Binding-site contacts:
Ligand atom O8 contacts residue GLY226 of chain 1.D at 3.8 Å.
Ligand atom O5 contacts residue FAD1 of chain 1.T at 3.4 Å (h-bond).
Ligand atom C7 contacts residue PRO308 of chain 1.D at 3.6 Å (hydrophobic).
Ligand atom N1 contacts residue PHE214 of chain 1.D at 3.8 Å.
Ligand atom C19 contacts residue GLN182 of chain 1.D at 3.2 Å.
Ligand atom C6 contacts residue PRO308 of chain 1.D at 3.8 Å (hydrophobic).
Ligand atom C2 contacts residue PHE214 of chain 1.D at 3.4 Å (hydrophobic).
Ligand atom N1 contacts residue SER228 of chain 1.D at 3.9 Å.
Ligand atom N7 contacts residue MET365 of chain 1.D at 3.9 Å.
Ligand atom C12 contacts residue ALA310 of chain 1.D at 3.9 Å (hydrophobic).
Ligand atom O7 contacts residue FAD1 of chain 1.T at 2.8 Å (h-bond).
Ligand atom C20 contacts residue SER228 of chain 1.D at 3.9 Å.
Ligand atom C20 contacts residue PRO308 of chain 1.D at 3.2 Å (hydrophobic).
Ligand atom C19 contacts residue FAD1 of chain 1.T at 3.5 Å.
Ligand atom C71 contacts residue MET365 of chain 1.D at 3.5 Å (hydrophobic).
Ligand atom C10 contacts residue PHE309 of chain 1.D at 3.7 Å (hydrophobic).
Ligand atom O6 contacts residue FAD1 of chain 1.T at 2.4 Å (h-bond).
Ligand atom C8 contacts residue PHE214 of chain 1.D at 3.5 Å (hydrophobic).
Ligand atom O5 contacts residue ARG203 of chain 1.D at 3.8 Å.
Ligand atom C21 contacts residue PHE214 of chain 1.D at 3.4 Å (hydrophobic).
Ligand atom C71 contacts residue PHE309 of chain 1.D at 3.4 Å (hydrophobic).
Ligand atom C4 contacts residue PHE214 of chain 1.D at 3.4 Å (hydrophobic).
Ligand atom C17 contacts residue FAD1 of chain 1.T at 3.3 Å.
Ligand atom O8 contacts residue HIS224 of chain 1.D at 3.3 Å (h-bond).
Ligand atom O2 contacts residue GLY226 of chain 1.D at 3.3 Å.
Ligand atom C71 contacts residue ASN361 of chain 1.D at 3.4 Å.
Ligand atom C13 contacts residue ALA310 of chain 1.D at 3.6 Å (hydrophobic).
Ligand atom C13 contacts residue GLY311 of chain 1.D at 3.7 Å.
Ligand atom O4 contacts residue ALA310 of chain 1.D at 3.5 Å.
Ligand atom C6 contacts residue PHE214 of chain 1.D at 3.4 Å (hydrophobic).
Ligand atom C3 contacts residue PHE214 of chain 1.D at 3.4 Å (hydrophobic).
Ligand atom O4 contacts residue GLY311 of chain 1.D at 3.3 Å.
Ligand atom N2 contacts residue PHE214 of chain 1.D at 3.2 Å.
Ligand atom C5 contacts residue PRO308 of chain 1.D at 3.4 Å (hydrophobic).
Ligand atom N2 contacts residue ALA215 of chain 1.D at 3.0 Å (h-bond).
Ligand atom O2 contacts residue PHE214 of chain 1.D at 3.9 Å.
Ligand atom C20 contacts residue PHE309 of chain 1.D at 3.5 Å (hydrophobic).
Ligand atom O2 contacts residue GLN182 of chain 1.D at 3.2 Å (h-bond).
Ligand atom CN7 contacts residue MET205 of chain 1.D at 3.9 Å (hydrophobic).
Ligand atom N7 contacts residue PHE309 of chain 1.D at 3.8 Å.

Sequence of chain 1.D:
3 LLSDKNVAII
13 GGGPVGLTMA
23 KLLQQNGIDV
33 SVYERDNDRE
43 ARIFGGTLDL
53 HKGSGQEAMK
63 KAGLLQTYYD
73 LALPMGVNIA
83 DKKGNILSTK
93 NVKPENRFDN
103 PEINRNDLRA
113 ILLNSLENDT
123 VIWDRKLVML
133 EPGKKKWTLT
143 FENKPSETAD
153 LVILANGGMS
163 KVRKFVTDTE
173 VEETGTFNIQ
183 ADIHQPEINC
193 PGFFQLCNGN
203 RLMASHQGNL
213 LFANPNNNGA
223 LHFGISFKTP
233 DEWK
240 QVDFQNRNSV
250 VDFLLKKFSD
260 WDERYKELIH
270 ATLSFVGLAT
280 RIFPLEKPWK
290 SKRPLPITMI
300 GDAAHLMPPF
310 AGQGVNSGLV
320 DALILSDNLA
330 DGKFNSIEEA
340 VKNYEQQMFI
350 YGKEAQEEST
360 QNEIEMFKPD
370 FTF

The protein below binds the small molecule below.
Small molecule (SMILES): CN(C)c1ccc(O)c2c1C[C@H]1C[C@H]3[C@H](N(C)C)C(O)=C(C(N)=O)C(=O)[C@@]3(O)C(O)=C1C2=O